Sequence of chain 1.D:
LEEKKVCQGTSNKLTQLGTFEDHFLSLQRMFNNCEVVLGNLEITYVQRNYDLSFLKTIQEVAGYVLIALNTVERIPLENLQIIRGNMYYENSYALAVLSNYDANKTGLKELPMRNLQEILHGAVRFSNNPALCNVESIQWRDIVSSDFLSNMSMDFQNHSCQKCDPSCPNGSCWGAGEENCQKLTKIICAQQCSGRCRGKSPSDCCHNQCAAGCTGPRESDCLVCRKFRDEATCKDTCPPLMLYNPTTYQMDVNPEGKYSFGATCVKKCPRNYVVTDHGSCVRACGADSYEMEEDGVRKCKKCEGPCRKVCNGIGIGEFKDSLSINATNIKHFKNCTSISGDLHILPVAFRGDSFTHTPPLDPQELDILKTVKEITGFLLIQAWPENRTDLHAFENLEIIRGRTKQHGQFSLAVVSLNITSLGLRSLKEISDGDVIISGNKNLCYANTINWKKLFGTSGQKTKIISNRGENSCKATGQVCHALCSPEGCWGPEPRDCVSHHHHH

Binding-site contacts:
Ligand atom C4 contacts residue ASN32 of chain 1.D at 4.2 Å.
Ligand atom C1 contacts residue ASN32 of chain 1.D at 1.4 Å.
Ligand atom C6 contacts residue ASN33 of chain 1.D at 3.8 Å.
Ligand atom C1 contacts residue ASN33 of chain 1.D at 4.0 Å.
Ligand atom C5 contacts residue ASN33 of chain 1.D at 4.1 Å.
Ligand atom O5 contacts residue ASN33 of chain 1.D at 3.1 Å (h-bond).
Ligand atom C3 contacts residue ASN32 of chain 1.D at 3.7 Å.
Ligand atom C7 contacts residue ASN32 of chain 1.D at 3.8 Å.
Ligand atom C2 contacts residue ASN32 of chain 1.D at 2.3 Å.
Ligand atom N2 contacts residue GLN28 of chain 1.D at 4.0 Å.
Ligand atom C5 contacts residue ASN32 of chain 1.D at 3.7 Å.
Ligand atom C8 contacts residue GLN28 of chain 1.D at 3.9 Å.
Ligand atom C7 contacts residue GLN28 of chain 1.D at 4.5 Å.
Ligand atom O5 contacts residue ASN32 of chain 1.D at 2.5 Å (h-bond).
Ligand atom N2 contacts residue ASN32 of chain 1.D at 2.6 Å (h-bond).

The small molecule below binds the protein below.
Small molecule (SMILES): CC(=O)N[C@H]1[C@H](O[C@H]2[C@H](O)[C@@H](NC(C)=O)CO[C@@H]2CO)O[C@H](CO)[C@@H](O)[C@@H]1O